Binding-site contacts:
Ligand atom O2 contacts residue TYR15 of chain 1.B at 3.2 Å (h-bond).
Ligand atom C2 contacts residue ASN445 of chain 1.A at 4.3 Å.
Ligand atom O3 contacts residue PHE17 of chain 1.B at 4.0 Å.
Ligand atom C2 contacts residue TYR44 of chain 1.B at 3.4 Å (hydrophobic).
Ligand atom O2 contacts residue ILE16 of chain 1.B at 4.2 Å.
Ligand atom C5 contacts residue TYR430 of chain 1.A at 4.0 Å (hydrophobic).
Ligand atom C3 contacts residue TYR44 of chain 1.B at 3.9 Å (hydrophobic).
Ligand atom O2 contacts residue SER18 of chain 1.B at 3.1 Å (h-bond).
Ligand atom O4 contacts residue TYR430 of chain 1.A at 4.3 Å.
Ligand atom C6 contacts residue ASN445 of chain 1.A at 4.2 Å.
Ligand atom C2 contacts residue SER18 of chain 1.B at 4.1 Å.
Ligand atom O4 contacts residue PHE17 of chain 1.B at 3.5 Å.
Ligand atom C1 contacts residue TYR430 of chain 1.A at 3.8 Å (hydrophobic).
Ligand atom C2 contacts residue TYR15 of chain 1.B at 3.9 Å (hydrophobic).
Ligand atom C3 contacts residue TYR15 of chain 1.B at 3.5 Å (hydrophobic).
Ligand atom C2 contacts residue PHE17 of chain 1.B at 4.3 Å (hydrophobic).
Ligand atom O2 contacts residue GLU444 of chain 1.A at 4.3 Å.
Ligand atom C4 contacts residue TYR430 of chain 1.A at 3.8 Å (hydrophobic).
Ligand atom O3 contacts residue TYR15 of chain 1.B at 2.7 Å (h-bond).
Ligand atom O3 contacts residue TYR430 of chain 1.A at 4.2 Å.
Ligand atom C3 contacts residue PHE17 of chain 1.B at 3.5 Å (hydrophobic).
Ligand atom O3 contacts residue PRO14 of chain 1.B at 3.2 Å.
Ligand atom O5 contacts residue ASN445 of chain 1.A at 3.4 Å (h-bond).
Ligand atom C3 contacts residue TYR430 of chain 1.A at 4.3 Å (hydrophobic).
Ligand atom O2 contacts residue TYR44 of chain 1.B at 3.5 Å.
Ligand atom O2 contacts residue PRO14 of chain 1.B at 3.8 Å.
Ligand atom C3 contacts residue SER18 of chain 1.B at 4.2 Å.
Ligand atom O3 contacts residue TYR44 of chain 1.B at 3.0 Å.
Ligand atom C1 contacts residue ASN445 of chain 1.A at 3.9 Å.
Ligand atom O2 contacts residue PHE17 of chain 1.B at 3.4 Å (h-bond).
Ligand atom C2 contacts residue TYR430 of chain 1.A at 4.2 Å (hydrophobic).
Ligand atom C5 contacts residue PHE17 of chain 1.B at 4.0 Å (hydrophobic).
Ligand atom O5 contacts residue TYR430 of chain 1.A at 3.2 Å.
Ligand atom O4 contacts residue TYR15 of chain 1.B at 3.9 Å.
Ligand atom C6 contacts residue TYR430 of chain 1.A at 3.7 Å (hydrophobic).
Ligand atom O6 contacts residue ASN445 of chain 1.A at 3.4 Å (h-bond).
Ligand atom C4 contacts residue PHE17 of chain 1.B at 4.1 Å (hydrophobic).
Ligand atom O2 contacts residue PRO13 of chain 1.B at 3.8 Å.
Ligand atom O3 contacts residue ILE16 of chain 1.B at 3.6 Å.
Ligand atom O3 contacts residue SER18 of chain 1.B at 3.9 Å.

Sequence of chain 1.A:
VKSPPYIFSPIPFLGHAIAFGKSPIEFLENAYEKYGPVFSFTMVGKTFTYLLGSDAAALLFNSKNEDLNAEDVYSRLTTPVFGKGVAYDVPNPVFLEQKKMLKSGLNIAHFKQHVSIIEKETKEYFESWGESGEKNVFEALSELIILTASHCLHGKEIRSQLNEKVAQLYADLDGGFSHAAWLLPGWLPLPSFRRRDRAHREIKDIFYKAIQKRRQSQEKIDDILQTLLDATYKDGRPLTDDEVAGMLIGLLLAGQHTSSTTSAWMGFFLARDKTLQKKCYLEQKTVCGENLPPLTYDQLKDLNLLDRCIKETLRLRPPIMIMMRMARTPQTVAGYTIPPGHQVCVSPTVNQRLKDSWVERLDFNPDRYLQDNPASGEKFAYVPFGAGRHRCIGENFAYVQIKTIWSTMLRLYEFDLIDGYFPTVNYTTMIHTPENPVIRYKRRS

Sequence of chain 1.B:
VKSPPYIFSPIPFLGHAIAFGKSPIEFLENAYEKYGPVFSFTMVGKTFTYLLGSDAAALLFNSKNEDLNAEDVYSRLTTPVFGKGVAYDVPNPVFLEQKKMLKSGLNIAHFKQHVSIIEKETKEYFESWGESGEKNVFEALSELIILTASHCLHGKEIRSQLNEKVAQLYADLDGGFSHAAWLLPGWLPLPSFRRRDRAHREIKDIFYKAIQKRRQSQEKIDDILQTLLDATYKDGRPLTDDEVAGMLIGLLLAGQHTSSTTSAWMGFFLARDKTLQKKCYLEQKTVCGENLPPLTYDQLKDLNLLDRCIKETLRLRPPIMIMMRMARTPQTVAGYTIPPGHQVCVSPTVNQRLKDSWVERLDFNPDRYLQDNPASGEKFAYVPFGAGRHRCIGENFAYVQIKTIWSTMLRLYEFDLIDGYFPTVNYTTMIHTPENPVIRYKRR

A protein and the small-molecule ligand that binds it are described below.
Small molecule (SMILES): OC[C@H]1O[C@@H]2O[C@H]3[C@H](O)[C@@H](O)[C@@H](O[C@H]4[C@H](O)[C@@H](O)[C@@H](O[C@H]5[C@H](O)[C@@H](O)[C@@H](O[C@H]6[C@H](O)[C@@H](O)[C@@H](O[C@H]7[C@H](O)[C@@H](O)[C@@H](O[C@H]8[C@H](O)[C@@H](O)[C@@H](O[C@H]1[C@H](O)[C@H]2O)O[C@@H]8CO)O[C@@H]7CO)O[C@@H]6CO)O[C@@H]5CO)O[C@@H]4CO)O[C@@H]3CO